Sequence of chain 4.B:
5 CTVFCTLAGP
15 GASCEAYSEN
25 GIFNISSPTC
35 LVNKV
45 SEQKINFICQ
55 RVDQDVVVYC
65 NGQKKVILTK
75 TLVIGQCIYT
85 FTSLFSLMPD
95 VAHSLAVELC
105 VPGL

Sequence of chain 3.B:
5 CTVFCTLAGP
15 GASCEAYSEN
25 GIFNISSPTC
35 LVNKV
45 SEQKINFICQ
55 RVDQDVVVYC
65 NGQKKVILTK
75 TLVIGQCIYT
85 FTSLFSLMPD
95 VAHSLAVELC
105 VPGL

The small molecule below binds the protein below.
Small molecule (SMILES): O=c1ccn([C@@H]2O[C@H](CO[P](=O)(O)O[C@H]3[C@@H](O)[C@H](n4ccc(=O)[nH]c4=O)O[C@@H]3CO[P](=O)(O)O[C@H]3[C@@H](O)[C@H](n4ccc(=O)[nH]c4=O)O[C@@H]3COP(=O)(O)O)[C@@H](OP(=O)(O)O)[C@H]2O)c(=O)[nH]1

Binding-site contacts:
Ligand atom O4 contacts residue GLY79 of chain 3.B at 3.5 Å.
Ligand atom N3 contacts residue VAL101 of chain 3.B at 3.5 Å.
Ligand atom C2' contacts residue VAL7 of chain 3.B at 3.6 Å (hydrophobic).
Ligand atom O5' contacts residue LYS69 of chain 3.B at 3.2 Å (salt-bridge).
Ligand atom N3 contacts residue CYS9 of chain 3.B at 2.8 Å (h-bond).
Ligand atom N3 contacts residue VAL70 of chain 3.B at 3.0 Å (h-bond).
Ligand atom OP1 contacts residue GLN54 of chain 4.B at 3.0 Å (h-bond).
Ligand atom O4' contacts residue ILE71 of chain 3.B at 3.6 Å.
Ligand atom O2' contacts residue PHE8 of chain 3.B at 3.2 Å.
Ligand atom O2 contacts residue CYS9 of chain 3.B at 2.7 Å (h-bond).
Ligand atom OP2 contacts residue VAL7 of chain 3.B at 3.1 Å (h-bond).
Ligand atom P contacts residue ARG55 of chain 4.B at 3.4 Å.
Ligand atom OP2 contacts residue ARG55 of chain 4.B at 2.7 Å (salt-bridge).
Ligand atom C2 contacts residue ASP57 of chain 4.B at 3.4 Å.
Ligand atom O2 contacts residue ILE71 of chain 3.B at 3.5 Å.
Ligand atom C2 contacts residue CYS9 of chain 3.B at 3.5 Å (hydrophobic).
Ligand atom O4 contacts residue ASP57 of chain 4.B at 3.5 Å (salt-bridge).
Ligand atom N3 contacts residue ASP57 of chain 4.B at 2.7 Å (salt-bridge).
Ligand atom O4 contacts residue PRO14 of chain 4.B at 3.2 Å.
Ligand atom O3' contacts residue VAL7 of chain 3.B at 3.1 Å (h-bond).
Ligand atom O4 contacts residue CYS9 of chain 3.B at 3.6 Å.
Ligand atom O2 contacts residue ASP57 of chain 4.B at 3.5 Å (salt-bridge).
Ligand atom O4' contacts residue VAL105 of chain 3.B at 3.6 Å.
Ligand atom OP1 contacts residue LYS69 of chain 3.B at 2.6 Å (salt-bridge).
Ligand atom O4 contacts residue THR75 of chain 3.B at 2.9 Å (h-bond).
Ligand atom O4 contacts residue LEU72 of chain 3.B at 3.1 Å (h-bond).
Ligand atom O2' contacts residue PRO14 of chain 4.B at 3.2 Å.
Ligand atom O4 contacts residue VAL70 of chain 3.B at 3.6 Å (h-bond).
Ligand atom O2' contacts residue VAL7 of chain 3.B at 2.6 Å (h-bond).
Ligand atom OP2 contacts residue THR6 of chain 3.B at 3.5 Å.
Ligand atom P contacts residue LYS69 of chain 3.B at 3.2 Å.
Ligand atom C6 contacts residue VAL105 of chain 3.B at 3.5 Å (hydrophobic).
Ligand atom OP1 contacts residue ARG55 of chain 4.B at 3.0 Å (salt-bridge).
Ligand atom N3 contacts residue LEU76 of chain 3.B at 3.3 Å.
Ligand atom C4 contacts residue ASP57 of chain 4.B at 3.5 Å.
Ligand atom O2' contacts residue GLN54 of chain 4.B at 3.0 Å (h-bond).
Ligand atom O5' contacts residue LYS69 of chain 3.B at 2.6 Å (salt-bridge).
Ligand atom O2 contacts residue PHE8 of chain 3.B at 3.3 Å.
Ligand atom OP2 contacts residue LYS69 of chain 3.B at 3.1 Å (salt-bridge).
Ligand atom C4 contacts residue VAL101 of chain 3.B at 3.5 Å (hydrophobic).